A small-molecule ligand and the protein it binds are described below.
Small molecule (SMILES): Nc1ncnc2c1ncn2[C@@H]1O[C@H](COP(=O)(O)OP(=O)(O)OP(O)(O)=S)[C@@H](O)[C@H]1O

Binding-site contacts:
Ligand atom PG contacts residue MG1 of chain 1.K at 3.5 Å.
Ligand atom C2 contacts residue GLY263 of chain 1.C at 2.8 Å.
Ligand atom O3A contacts residue ILE262 of chain 1.C at 3.4 Å (h-bond).
Ligand atom O2G contacts residue GLU332 of chain 1.C at 3.3 Å (salt-bridge).
Ligand atom O4' contacts residue ALA496 of chain 1.C at 3.3 Å.
Ligand atom O2B contacts residue THR265 of chain 1.C at 2.9 Å (h-bond).
Ligand atom C2 contacts residue GLY261 of chain 1.C at 3.4 Å.
Ligand atom O3A contacts residue GLY261 of chain 1.C at 3.4 Å.
Ligand atom N1 contacts residue GLY263 of chain 1.C at 3.4 Å (h-bond).
Ligand atom PA contacts residue THR265 of chain 1.C at 3.2 Å.
Ligand atom O2B contacts residue MG1 of chain 1.K at 2.4 Å.
Ligand atom N1 contacts residue ILE262 of chain 1.C at 3.1 Å.
Ligand atom O2G contacts residue ARG438 of chain 1.B at 2.9 Å (salt-bridge).
Ligand atom S1G contacts residue ARG438 of chain 1.B at 3.1 Å (salt-bridge).
Ligand atom N3 contacts residue GLY263 of chain 1.C at 3.5 Å (h-bond).
Ligand atom S1G contacts residue SER260 of chain 1.C at 3.0 Å.
Ligand atom O1B contacts residue LYS264 of chain 1.C at 2.4 Å (salt-bridge).
Ligand atom C2 contacts residue ILE262 of chain 1.C at 2.8 Å (hydrophobic).
Ligand atom O3B contacts residue LYS264 of chain 1.C at 3.4 Å (salt-bridge).
Ligand atom N3 contacts residue ALA496 of chain 1.C at 3.3 Å.
Ligand atom O3B contacts residue SER260 of chain 1.C at 3.5 Å.
Ligand atom N1 contacts residue PHE448 of chain 1.C at 3.2 Å.
Ligand atom C2 contacts residue PHE448 of chain 1.C at 3.5 Å (hydrophobic).
Ligand atom C2' contacts residue GLU266 of chain 1.C at 3.5 Å.
Ligand atom O1A contacts residue THR265 of chain 1.C at 2.4 Å (h-bond).
Ligand atom O2G contacts residue MG1 of chain 1.K at 2.2 Å.
Ligand atom N7 contacts residue HIS223 of chain 1.C at 3.3 Å (h-bond).
Ligand atom PB contacts residue LYS264 of chain 1.C at 3.4 Å.
Ligand atom O1A contacts residue ARG497 of chain 1.C at 3.4 Å (salt-bridge).
Ligand atom O5' contacts residue ARG497 of chain 1.C at 3.0 Å (salt-bridge).
Ligand atom O2A contacts residue THR265 of chain 1.C at 2.9 Å (h-bond).
Ligand atom O3B contacts residue GLY261 of chain 1.C at 2.5 Å (h-bond).
Ligand atom O3A contacts residue GLY263 of chain 1.C at 3.1 Å (h-bond).
Ligand atom O3G contacts residue LYS264 of chain 1.C at 3.0 Å (salt-bridge).
Ligand atom O2' contacts residue GLU266 of chain 1.C at 2.9 Å (salt-bridge).
Ligand atom N6 contacts residue ILE225 of chain 1.C at 2.8 Å (h-bond).
Ligand atom S1G contacts residue GLU434 of chain 1.B at 3.0 Å.
Ligand atom N6 contacts residue ILE224 of chain 1.C at 3.5 Å.
Ligand atom O1A contacts residue MG1 of chain 1.K at 3.4 Å.
Ligand atom O2A contacts residue GLU266 of chain 1.C at 3.3 Å (salt-bridge).

Sequence of chain 1.C:
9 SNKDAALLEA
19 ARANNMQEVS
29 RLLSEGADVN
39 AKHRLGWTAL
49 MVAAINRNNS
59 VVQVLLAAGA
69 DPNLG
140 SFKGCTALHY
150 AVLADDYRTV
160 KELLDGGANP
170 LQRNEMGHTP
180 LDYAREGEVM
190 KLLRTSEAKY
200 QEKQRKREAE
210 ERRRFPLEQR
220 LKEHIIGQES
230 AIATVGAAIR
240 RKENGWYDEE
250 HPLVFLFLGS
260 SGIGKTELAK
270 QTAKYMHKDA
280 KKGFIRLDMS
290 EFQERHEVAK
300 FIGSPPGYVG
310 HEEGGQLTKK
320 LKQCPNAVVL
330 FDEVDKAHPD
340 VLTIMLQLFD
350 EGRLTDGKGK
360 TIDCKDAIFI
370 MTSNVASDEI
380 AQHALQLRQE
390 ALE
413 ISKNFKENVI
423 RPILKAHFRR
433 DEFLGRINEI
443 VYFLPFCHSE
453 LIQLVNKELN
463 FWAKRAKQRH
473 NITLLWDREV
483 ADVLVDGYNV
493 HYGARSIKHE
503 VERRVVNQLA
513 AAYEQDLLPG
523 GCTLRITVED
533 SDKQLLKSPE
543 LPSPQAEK

Sequence of chain 1.B:
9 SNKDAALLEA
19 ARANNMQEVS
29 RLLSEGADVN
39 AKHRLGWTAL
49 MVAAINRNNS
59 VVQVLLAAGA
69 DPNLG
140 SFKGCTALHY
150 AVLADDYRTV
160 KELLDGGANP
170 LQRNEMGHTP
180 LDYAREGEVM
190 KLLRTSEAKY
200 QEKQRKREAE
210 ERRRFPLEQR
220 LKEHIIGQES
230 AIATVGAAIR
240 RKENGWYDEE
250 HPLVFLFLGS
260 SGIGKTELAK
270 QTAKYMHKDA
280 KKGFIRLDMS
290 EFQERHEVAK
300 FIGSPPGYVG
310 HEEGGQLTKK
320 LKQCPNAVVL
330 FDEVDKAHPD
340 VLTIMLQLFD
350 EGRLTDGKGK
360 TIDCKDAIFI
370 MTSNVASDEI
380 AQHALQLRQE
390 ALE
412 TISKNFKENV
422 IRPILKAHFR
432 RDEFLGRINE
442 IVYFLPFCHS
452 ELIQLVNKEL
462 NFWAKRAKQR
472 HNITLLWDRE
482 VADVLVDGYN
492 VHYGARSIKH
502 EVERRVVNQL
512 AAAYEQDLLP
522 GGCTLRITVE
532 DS